Sequence of chain 1.A:
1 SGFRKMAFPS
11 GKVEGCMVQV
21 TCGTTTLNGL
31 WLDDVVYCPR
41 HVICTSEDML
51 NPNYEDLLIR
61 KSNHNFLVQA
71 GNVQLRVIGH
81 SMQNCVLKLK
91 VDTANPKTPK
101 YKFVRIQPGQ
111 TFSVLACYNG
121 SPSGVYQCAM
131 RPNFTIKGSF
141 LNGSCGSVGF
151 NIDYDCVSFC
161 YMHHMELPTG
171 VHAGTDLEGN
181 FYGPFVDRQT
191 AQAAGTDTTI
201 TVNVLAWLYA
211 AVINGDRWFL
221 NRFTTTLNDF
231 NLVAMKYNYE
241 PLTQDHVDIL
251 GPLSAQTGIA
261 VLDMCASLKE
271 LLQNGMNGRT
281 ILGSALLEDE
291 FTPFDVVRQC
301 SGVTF

The protein below binds the small molecule below.
Small molecule (SMILES): COc1cccc2[nH]c(C(=O)N[C@@H](CC(C)C)C(=O)N[C@@H](C[C@@H]3CCNC3=O)[C@H](O)c3nc4ccccc4s3)cc12

Binding-site contacts:
Ligand atom C29 contacts residue GLU166 of chain 1.A at 3.5 Å.
Ligand atom C23 contacts residue GLN189 of chain 1.A at 3.5 Å.
Ligand atom C36 contacts residue ALA191 of chain 1.A at 3.6 Å (hydrophobic).
Ligand atom C09 contacts residue HIS41 of chain 1.A at 3.3 Å.
Ligand atom C07 contacts residue THR25 of chain 1.A at 3.5 Å.
Ligand atom C22 contacts residue HIS164 of chain 1.A at 3.5 Å.
Ligand atom O19 contacts residue GLU166 of chain 1.A at 3.5 Å.
Ligand atom O40 contacts residue MET165 of chain 1.A at 3.3 Å.
Ligand atom O33 contacts residue GLN189 of chain 1.A at 3.3 Å (h-bond).
Ligand atom C12 contacts residue CYS145 of chain 1.A at 2.7 Å (hydrophobic).
Ligand atom C15 contacts residue ASN142 of chain 1.A at 3.4 Å.
Ligand atom S11 contacts residue CYS145 of chain 1.A at 3.0 Å (h-bond).
Ligand atom N39 contacts residue GLU166 of chain 1.A at 2.5 Å (salt-bridge).
Ligand atom C30 contacts residue GLN189 of chain 1.A at 3.4 Å.
Ligand atom C34 contacts residue GLN189 of chain 1.A at 3.3 Å.
Ligand atom C02 contacts residue CYS145 of chain 1.A at 1.8 Å (hydrophobic).
Ligand atom O01 contacts residue CYS145 of chain 1.A at 2.6 Å (h-bond).
Ligand atom N17 contacts residue PHE140 of chain 1.A at 3.4 Å (h-bond).
Ligand atom O33 contacts residue THR190 of chain 1.A at 3.5 Å (h-bond).
Ligand atom O40 contacts residue GLU166 of chain 1.A at 2.9 Å (salt-bridge).
Ligand atom C35 contacts residue ALA191 of chain 1.A at 3.6 Å (hydrophobic).
Ligand atom C16 contacts residue ASN142 of chain 1.A at 3.6 Å.
Ligand atom N17 contacts residue GLU166 of chain 1.A at 3.0 Å (salt-bridge).
Ligand atom N27 contacts residue GLN189 of chain 1.A at 3.0 Å (h-bond).
Ligand atom C18 contacts residue GLU166 of chain 1.A at 3.4 Å.
Ligand atom O01 contacts residue GLY143 of chain 1.A at 3.4 Å (h-bond).
Ligand atom C08 contacts residue HIS41 of chain 1.A at 3.5 Å.
Ligand atom O19 contacts residue PHE140 of chain 1.A at 3.5 Å.
Ligand atom N20 contacts residue HIS164 of chain 1.A at 2.9 Å (h-bond).
Ligand atom S11 contacts residue HIS41 of chain 1.A at 3.1 Å (h-bond).
Ligand atom N20 contacts residue CYS145 of chain 1.A at 2.9 Å (h-bond).
Ligand atom O01 contacts residue SER144 of chain 1.A at 3.5 Å (h-bond).
Ligand atom C10 contacts residue HIS41 of chain 1.A at 3.5 Å.
Ligand atom C03 contacts residue CYS145 of chain 1.A at 2.6 Å (hydrophobic).
Ligand atom C13 contacts residue CYS145 of chain 1.A at 3.2 Å (hydrophobic).
Ligand atom C08 contacts residue THR25 of chain 1.A at 3.4 Å.
Ligand atom O19 contacts residue HIS172 of chain 1.A at 3.6 Å.
Ligand atom C38 contacts residue GLU166 of chain 1.A at 3.4 Å.
Ligand atom O19 contacts residue HIS163 of chain 1.A at 2.7 Å (h-bond).
Ligand atom C24 contacts residue GLN189 of chain 1.A at 3.7 Å.

Sequence of chain 2.A:
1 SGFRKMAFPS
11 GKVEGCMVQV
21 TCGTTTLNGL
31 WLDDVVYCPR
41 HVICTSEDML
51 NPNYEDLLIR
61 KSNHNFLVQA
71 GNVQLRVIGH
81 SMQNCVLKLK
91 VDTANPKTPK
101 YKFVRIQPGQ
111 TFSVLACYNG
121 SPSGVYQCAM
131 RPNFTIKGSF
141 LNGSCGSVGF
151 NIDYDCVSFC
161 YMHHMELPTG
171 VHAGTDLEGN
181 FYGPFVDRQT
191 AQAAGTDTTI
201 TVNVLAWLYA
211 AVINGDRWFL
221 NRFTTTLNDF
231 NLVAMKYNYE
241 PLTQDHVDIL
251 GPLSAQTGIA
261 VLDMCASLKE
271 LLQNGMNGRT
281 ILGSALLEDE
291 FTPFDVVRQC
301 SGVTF